Binding-site contacts:
Ligand atom CA contacts residue ASN64 of chain 1.A at 3.6 Å.
Ligand atom O contacts residue LYS94 of chain 1.A at 2.7 Å (salt-bridge).
Ligand atom N contacts residue ASN64 of chain 1.A at 3.0 Å (h-bond).
Ligand atom CG2 contacts residue ARG98 of chain 1.A at 3.7 Å.
Ligand atom C contacts residue LYS94 of chain 1.A at 3.6 Å.
Ligand atom O contacts residue LYS94 of chain 1.A at 2.7 Å (salt-bridge).
Ligand atom C contacts residue LYS94 of chain 1.A at 3.5 Å.
Ligand atom CA contacts residue ARG98 of chain 1.A at 3.9 Å.
Ligand atom O contacts residue PHE36 of chain 1.A at 3.6 Å.
Ligand atom O contacts residue LYS29 of chain 1.A at 2.6 Å (salt-bridge).
Ligand atom CG contacts residue LYS94 of chain 1.A at 3.6 Å.
Ligand atom O contacts residue ARG98 of chain 1.A at 2.9 Å (salt-bridge).
Ligand atom CG1 contacts residue TYR48 of chain 1.A at 3.5 Å (hydrophobic).
Ligand atom OXT contacts residue VAL60 of chain 1.A at 3.9 Å.
Ligand atom CB contacts residue TYR48 of chain 1.A at 3.9 Å (hydrophobic).
Ligand atom CG2 contacts residue ASN33 of chain 1.A at 3.3 Å.
Ligand atom C contacts residue LYS94 of chain 1.A at 3.9 Å.
Ligand atom O contacts residue VAL60 of chain 1.A at 3.9 Å.
Ligand atom N contacts residue LYS94 of chain 1.A at 3.2 Å (salt-bridge).
Ligand atom OXT contacts residue LYS29 of chain 1.A at 3.3 Å.
Ligand atom C contacts residue ARG98 of chain 1.A at 3.7 Å.
Ligand atom C contacts residue ASN64 of chain 1.A at 3.8 Å.
Ligand atom CG2 contacts residue TYR48 of chain 1.A at 3.9 Å (hydrophobic).
Ligand atom CB contacts residue ASN64 of chain 1.A at 3.4 Å.
Ligand atom OXT contacts residue ASN33 of chain 1.A at 2.7 Å (h-bond).
Ligand atom OD1 contacts residue LYS94 of chain 1.A at 3.4 Å (salt-bridge).
Ligand atom CG2 contacts residue PHE36 of chain 1.A at 3.8 Å (hydrophobic).
Ligand atom N contacts residue LYS94 of chain 1.A at 3.9 Å.
Ligand atom CG1 contacts residue ASN64 of chain 1.A at 3.6 Å.
Ligand atom CG1 contacts residue PHE36 of chain 1.A at 3.8 Å (hydrophobic).
Ligand atom C contacts residue ARG98 of chain 1.A at 3.3 Å.
Ligand atom OD2 contacts residue LYS94 of chain 1.A at 3.1 Å (salt-bridge).
Ligand atom OXT contacts residue ASN64 of chain 1.A at 3.0 Å (h-bond).
Ligand atom CB contacts residue ASN33 of chain 1.A at 3.6 Å.
Ligand atom C contacts residue LYS29 of chain 1.A at 3.4 Å.
Ligand atom C contacts residue ASN33 of chain 1.A at 3.5 Å.
Ligand atom C contacts residue VAL60 of chain 1.A at 3.8 Å (hydrophobic).
Ligand atom O contacts residue ARG98 of chain 1.A at 2.3 Å (salt-bridge).
Ligand atom CB contacts residue VAL60 of chain 1.A at 3.9 Å (hydrophobic).
Ligand atom C contacts residue ASN64 of chain 1.A at 3.9 Å.

A protein and the small-molecule ligand that binds it are described below.
Small molecule (SMILES): CC(C)[C@H](NC(=O)[C@H](CCC(=O)O)NC(=O)[C@H](CCC(=O)O)NC(=O)[C@@H](NC(=O)[C@@H](NC(=O)[C@@H]1CCCN1)[C@@H](C)O)C(C)C)C(=O)N[C@@H](CC(=O)O)C(=O)O

Sequence of chain 1.A:
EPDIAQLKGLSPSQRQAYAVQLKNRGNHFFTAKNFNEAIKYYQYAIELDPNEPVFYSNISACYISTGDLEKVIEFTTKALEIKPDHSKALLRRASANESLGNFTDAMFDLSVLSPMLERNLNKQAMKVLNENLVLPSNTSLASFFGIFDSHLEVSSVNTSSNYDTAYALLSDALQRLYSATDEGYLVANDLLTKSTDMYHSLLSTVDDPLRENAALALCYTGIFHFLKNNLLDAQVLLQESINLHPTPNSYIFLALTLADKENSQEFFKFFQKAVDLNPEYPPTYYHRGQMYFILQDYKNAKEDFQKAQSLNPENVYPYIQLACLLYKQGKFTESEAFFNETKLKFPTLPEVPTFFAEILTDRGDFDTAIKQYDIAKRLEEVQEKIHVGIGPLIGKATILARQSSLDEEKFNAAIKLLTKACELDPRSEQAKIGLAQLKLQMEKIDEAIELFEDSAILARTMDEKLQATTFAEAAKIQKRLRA